Sequence of chain 2.B:
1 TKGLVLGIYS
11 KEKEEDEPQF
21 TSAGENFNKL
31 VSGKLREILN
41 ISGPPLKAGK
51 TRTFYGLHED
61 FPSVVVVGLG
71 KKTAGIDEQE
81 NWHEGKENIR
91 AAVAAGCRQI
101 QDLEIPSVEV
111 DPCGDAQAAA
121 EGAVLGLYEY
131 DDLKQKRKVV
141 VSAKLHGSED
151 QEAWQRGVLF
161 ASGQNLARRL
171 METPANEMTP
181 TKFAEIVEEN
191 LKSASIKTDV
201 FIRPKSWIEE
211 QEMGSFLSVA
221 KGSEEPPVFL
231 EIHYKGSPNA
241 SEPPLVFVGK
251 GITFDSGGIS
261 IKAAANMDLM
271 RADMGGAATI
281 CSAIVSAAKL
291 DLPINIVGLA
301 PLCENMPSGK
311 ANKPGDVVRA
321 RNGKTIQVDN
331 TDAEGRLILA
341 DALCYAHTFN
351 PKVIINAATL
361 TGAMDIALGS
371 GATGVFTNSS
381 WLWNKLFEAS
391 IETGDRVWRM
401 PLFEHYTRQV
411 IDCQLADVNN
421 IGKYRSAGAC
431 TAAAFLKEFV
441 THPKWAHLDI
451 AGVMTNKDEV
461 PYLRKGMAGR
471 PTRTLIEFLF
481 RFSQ

Binding-site contacts:
Ligand atom N contacts residue MET270 of chain 2.B at 3.8 Å.
Ligand atom O3 contacts residue ASP332 of chain 2.B at 3.7 Å.
Ligand atom O2 contacts residue ASP332 of chain 2.B at 2.9 Å (salt-bridge).
Ligand atom N contacts residue THR359 of chain 2.B at 3.8 Å.
Ligand atom CD1 contacts residue THR361 of chain 2.B at 4.1 Å.
Ligand atom P contacts residue LEU360 of chain 2.B at 3.8 Å.
Ligand atom O1 contacts residue ZN1 of chain 2.K at 2.2 Å.
Ligand atom O2 contacts residue LYS262 of chain 2.B at 2.7 Å (salt-bridge).
Ligand atom O3 contacts residue ZN1 of chain 2.J at 4.0 Å.
Ligand atom O1 contacts residue ASP332 of chain 2.B at 3.1 Å (salt-bridge).
Ligand atom O2 contacts residue ZN1 of chain 2.K at 3.8 Å.
Ligand atom P contacts residue ASP255 of chain 2.B at 3.7 Å.
Ligand atom CA contacts residue LEU360 of chain 2.B at 3.8 Å (hydrophobic).
Ligand atom P contacts residue ZN1 of chain 2.K at 3.1 Å.
Ligand atom CA contacts residue ASP273 of chain 2.B at 4.0 Å.
Ligand atom CD2 contacts residue MET270 of chain 2.B at 3.9 Å (hydrophobic).
Ligand atom O1 contacts residue ASP255 of chain 2.B at 3.4 Å (salt-bridge).
Ligand atom O1 contacts residue LYS250 of chain 2.B at 3.2 Å (salt-bridge).
Ligand atom N contacts residue ASP255 of chain 2.B at 3.1 Å (salt-bridge).
Ligand atom N contacts residue ASP273 of chain 2.B at 2.8 Å (salt-bridge).
Ligand atom CB contacts residue LYS262 of chain 2.B at 4.0 Å.
Ligand atom N contacts residue ZN1 of chain 2.J at 4.0 Å.
Ligand atom CA contacts residue THR359 of chain 2.B at 3.6 Å.
Ligand atom O2 contacts residue ZN1 of chain 2.J at 2.1 Å.
Ligand atom CD1 contacts residue ALA451 of chain 2.B at 3.6 Å (hydrophobic).
Ligand atom N contacts residue LYS250 of chain 2.B at 3.5 Å (salt-bridge).
Ligand atom CD1 contacts residue THR359 of chain 2.B at 3.5 Å.
Ligand atom O3 contacts residue LEU360 of chain 2.B at 3.1 Å (h-bond).
Ligand atom CG contacts residue MET270 of chain 2.B at 3.9 Å (hydrophobic).
Ligand atom P contacts residue ZN1 of chain 2.J at 2.8 Å.
Ligand atom CA contacts residue LYS250 of chain 2.B at 3.9 Å.
Ligand atom P contacts residue ASP332 of chain 2.B at 3.4 Å.
Ligand atom O1 contacts residue LEU360 of chain 2.B at 4.0 Å.
Ligand atom O1 contacts residue ZN1 of chain 2.J at 2.5 Å.
Ligand atom CA contacts residue ZN1 of chain 2.K at 3.0 Å.
Ligand atom N contacts residue ZN1 of chain 2.K at 2.2 Å.
Ligand atom O2 contacts residue GLU334 of chain 2.B at 4.0 Å.
Ligand atom O1 contacts residue GLU334 of chain 2.B at 3.0 Å (salt-bridge).
Ligand atom O2 contacts residue ASP255 of chain 2.B at 3.0 Å (salt-bridge).
Ligand atom CA contacts residue ASP255 of chain 2.B at 4.0 Å.

This protein binds this small molecule.
Small molecule (SMILES): CC(C)C[C@H](N)P(=O)(O)O